Sequence of chain 1.G:
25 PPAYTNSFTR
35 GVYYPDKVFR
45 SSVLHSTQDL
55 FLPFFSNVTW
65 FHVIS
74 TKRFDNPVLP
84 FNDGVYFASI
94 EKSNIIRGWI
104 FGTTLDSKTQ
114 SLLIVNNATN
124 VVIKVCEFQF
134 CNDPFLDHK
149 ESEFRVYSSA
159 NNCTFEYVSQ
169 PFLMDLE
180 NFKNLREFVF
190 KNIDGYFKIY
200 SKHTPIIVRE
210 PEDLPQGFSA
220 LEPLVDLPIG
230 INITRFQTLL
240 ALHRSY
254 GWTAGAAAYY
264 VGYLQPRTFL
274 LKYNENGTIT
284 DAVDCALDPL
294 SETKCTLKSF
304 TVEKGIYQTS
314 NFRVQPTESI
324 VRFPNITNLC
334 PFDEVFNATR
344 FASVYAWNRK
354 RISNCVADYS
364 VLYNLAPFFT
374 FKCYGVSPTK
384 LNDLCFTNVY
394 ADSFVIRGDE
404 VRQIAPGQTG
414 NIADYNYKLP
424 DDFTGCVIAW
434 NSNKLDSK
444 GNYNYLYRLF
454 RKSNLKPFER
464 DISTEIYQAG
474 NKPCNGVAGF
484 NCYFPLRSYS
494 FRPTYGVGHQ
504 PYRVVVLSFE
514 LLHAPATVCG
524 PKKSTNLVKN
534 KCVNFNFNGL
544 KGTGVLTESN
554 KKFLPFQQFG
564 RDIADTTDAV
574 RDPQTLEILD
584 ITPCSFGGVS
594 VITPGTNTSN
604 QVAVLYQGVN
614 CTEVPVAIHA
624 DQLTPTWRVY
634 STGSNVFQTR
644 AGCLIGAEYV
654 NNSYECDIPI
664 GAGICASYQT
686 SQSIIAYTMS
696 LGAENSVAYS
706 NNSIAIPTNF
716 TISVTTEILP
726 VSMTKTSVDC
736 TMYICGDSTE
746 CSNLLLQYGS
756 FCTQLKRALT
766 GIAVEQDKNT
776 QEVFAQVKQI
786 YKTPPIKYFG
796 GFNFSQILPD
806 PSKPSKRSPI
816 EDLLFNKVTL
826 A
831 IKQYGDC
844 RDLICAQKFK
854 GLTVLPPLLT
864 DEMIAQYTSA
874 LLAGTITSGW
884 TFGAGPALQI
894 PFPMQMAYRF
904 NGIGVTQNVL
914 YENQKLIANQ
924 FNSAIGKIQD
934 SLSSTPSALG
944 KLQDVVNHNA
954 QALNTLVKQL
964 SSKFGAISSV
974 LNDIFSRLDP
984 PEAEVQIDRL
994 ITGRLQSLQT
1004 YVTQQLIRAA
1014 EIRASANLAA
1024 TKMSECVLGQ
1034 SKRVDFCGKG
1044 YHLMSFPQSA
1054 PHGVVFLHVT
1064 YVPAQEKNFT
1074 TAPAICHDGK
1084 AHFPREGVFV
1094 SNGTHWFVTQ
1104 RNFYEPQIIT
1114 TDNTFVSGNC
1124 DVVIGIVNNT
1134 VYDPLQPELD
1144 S

Binding-site contacts:
Ligand atom C4 contacts residue ASP336 of chain 1.G at 4.4 Å.
Ligand atom C5 contacts residue ASP336 of chain 1.G at 4.1 Å.
Ligand atom C5 contacts residue ASN340 of chain 1.G at 3.7 Å.
Ligand atom C2 contacts residue ASP336 of chain 1.G at 4.0 Å.
Ligand atom N2 contacts residue ASN340 of chain 1.G at 3.0 Å (h-bond).
Ligand atom O6 contacts residue ASP336 of chain 1.G at 3.4 Å (salt-bridge).
Ligand atom C4 contacts residue ASN340 of chain 1.G at 4.3 Å.
Ligand atom C2 contacts residue LEU368 of chain 1.G at 4.3 Å (hydrophobic).
Ligand atom O5 contacts residue ASP336 of chain 1.G at 3.1 Å (salt-bridge).
Ligand atom N2 contacts residue ALA369 of chain 1.G at 4.3 Å.
Ligand atom O4 contacts residue LEU368 of chain 1.G at 4.0 Å.
Ligand atom O7 contacts residue ASN340 of chain 1.G at 3.7 Å.
Ligand atom O6 contacts residue LEU368 of chain 1.G at 4.3 Å.
Ligand atom O3 contacts residue ALA369 of chain 1.G at 3.5 Å (h-bond).
Ligand atom O5 contacts residue ASN340 of chain 1.G at 2.4 Å (h-bond).
Ligand atom C1 contacts residue ASP336 of chain 1.G at 3.8 Å.
Ligand atom C6 contacts residue ASP336 of chain 1.G at 4.2 Å.
Ligand atom O3 contacts residue LEU368 of chain 1.G at 3.3 Å.
Ligand atom C8 contacts residue ALA369 of chain 1.G at 4.1 Å (hydrophobic).
Ligand atom C4 contacts residue LEU368 of chain 1.G at 3.5 Å (hydrophobic).
Ligand atom C1 contacts residue ASN340 of chain 1.G at 1.4 Å.
Ligand atom C3 contacts residue ASN340 of chain 1.G at 3.9 Å.
Ligand atom C3 contacts residue LEU368 of chain 1.G at 3.9 Å (hydrophobic).
Ligand atom C7 contacts residue ASN340 of chain 1.G at 3.5 Å.
Ligand atom C2 contacts residue ASN340 of chain 1.G at 2.5 Å.

A small-molecule ligand and the protein it binds are described below.
Small molecule (SMILES): CC(=O)N[C@@H]1[C@@H](O)[C@H](O)[C@@H](CO)O[C@H]1O